Binding-site contacts:
Ligand atom OA1 contacts residue ASP243 of chain 8.A at 3.5 Å (salt-bridge).
Ligand atom CA2 contacts residue FE21 of chain 8.B at 3.2 Å.
Ligand atom CA1 contacts residue HIS240 of chain 8.A at 3.3 Å.
Ligand atom CA4 contacts residue HIS240 of chain 8.A at 3.6 Å.
Ligand atom CA6 contacts residue ASN242 of chain 8.A at 3.1 Å.
Ligand atom CA2 contacts residue TYR249 of chain 8.A at 3.1 Å (hydrophobic).
Ligand atom CA3 contacts residue HIS240 of chain 8.A at 3.5 Å.
Ligand atom OA1 contacts residue HIS240 of chain 8.A at 3.4 Å.
Ligand atom OA2 contacts residue HIS209 of chain 8.A at 2.8 Å.
Ligand atom CA3 contacts residue TBU1 of chain 8.F at 2.3 Å.
Ligand atom CA3 contacts residue TYR249 of chain 8.A at 3.7 Å (hydrophobic).
Ligand atom CA5 contacts residue ASN242 of chain 8.A at 3.0 Å.
Ligand atom OA2 contacts residue FE21 of chain 8.B at 2.4 Å.
Ligand atom CA4 contacts residue PHE186 of chain 8.A at 3.6 Å (hydrophobic).
Ligand atom CA6 contacts residue ASP243 of chain 8.A at 4.0 Å.
Ligand atom CA5 contacts residue ILE172 of chain 8.A at 3.8 Å (hydrophobic).
Ligand atom CA6 contacts residue HIS240 of chain 8.A at 3.3 Å.
Ligand atom CA1 contacts residue TYR249 of chain 8.A at 3.9 Å (hydrophobic).
Ligand atom CA4 contacts residue ILE172 of chain 8.A at 4.0 Å (hydrophobic).
Ligand atom OA1 contacts residue FE21 of chain 8.B at 2.3 Å.
Ligand atom OA2 contacts residue TBU1 of chain 8.F at 2.8 Å (h-bond).
Ligand atom OA1 contacts residue HIS194 of chain 8.A at 3.5 Å.
Ligand atom CA6 contacts residue HIS194 of chain 8.A at 3.9 Å.
Ligand atom OA1 contacts residue HIS145 of chain 8.A at 3.5 Å.
Ligand atom CA5 contacts residue HIS240 of chain 8.A at 3.4 Å.
Ligand atom OA2 contacts residue HIS240 of chain 8.A at 3.7 Å.
Ligand atom OA2 contacts residue GLU259 of chain 8.A at 3.5 Å (salt-bridge).
Ligand atom CA4 contacts residue PRO279 of chain 8.A at 3.9 Å (hydrophobic).
Ligand atom CB3 contacts residue TYR249 of chain 8.A at 3.7 Å (hydrophobic).
Ligand atom CB3 contacts residue TBU1 of chain 8.F at 1.1 Å.
Ligand atom CA5 contacts residue PHE186 of chain 8.A at 3.7 Å (hydrophobic).
Ligand atom CA6 contacts residue PHE186 of chain 8.A at 3.9 Å (hydrophobic).
Ligand atom OA2 contacts residue TYR249 of chain 8.A at 2.5 Å (h-bond).
Ligand atom OA1 contacts residue GLU259 of chain 8.A at 3.3 Å (salt-bridge).
Ligand atom CA1 contacts residue FE21 of chain 8.B at 3.2 Å.
Ligand atom CA1 contacts residue HIS194 of chain 8.A at 3.9 Å.
Ligand atom CA2 contacts residue TBU1 of chain 8.F at 3.0 Å.
Ligand atom CA2 contacts residue HIS240 of chain 8.A at 3.4 Å.
Ligand atom CA4 contacts residue TBU1 of chain 8.F at 2.6 Å.
Ligand atom CA5 contacts residue TBU1 of chain 8.F at 4.0 Å.

This protein binds this small molecule.
Small molecule (SMILES): Cc1cccc(O)c1O

Sequence of chain 8.A:
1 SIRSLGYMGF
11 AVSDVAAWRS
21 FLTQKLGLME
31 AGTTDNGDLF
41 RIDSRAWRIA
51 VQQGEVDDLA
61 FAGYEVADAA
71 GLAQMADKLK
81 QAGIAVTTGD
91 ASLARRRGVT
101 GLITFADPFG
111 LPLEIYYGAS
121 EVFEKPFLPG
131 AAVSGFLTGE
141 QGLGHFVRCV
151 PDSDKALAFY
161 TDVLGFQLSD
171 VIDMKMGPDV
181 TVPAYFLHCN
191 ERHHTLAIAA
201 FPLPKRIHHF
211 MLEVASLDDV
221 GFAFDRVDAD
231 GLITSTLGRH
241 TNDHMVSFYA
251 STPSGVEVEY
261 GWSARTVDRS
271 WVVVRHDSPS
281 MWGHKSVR